Binding-site contacts:
Ligand atom O7 contacts residue NAG1 of chain 1.QB at 3.2 Å (h-bond).
Ligand atom C8 contacts residue THR380 of chain 1.E at 4.0 Å.
Ligand atom O6 contacts residue GLY375 of chain 1.E at 4.0 Å.
Ligand atom C5 contacts residue THR378 of chain 1.E at 3.7 Å.
Ligand atom C7 contacts residue GLY375 of chain 1.E at 4.3 Å.
Ligand atom C7 contacts residue ASN296 of chain 1.E at 3.3 Å.
Ligand atom N2 contacts residue ASN296 of chain 1.E at 3.2 Å (h-bond).
Ligand atom C6 contacts residue THR378 of chain 1.E at 3.4 Å.
Ligand atom O5 contacts residue NAG1 of chain 1.QB at 2.7 Å.
Ligand atom C5 contacts residue ASN296 of chain 1.E at 4.4 Å.
Ligand atom C1 contacts residue ASN296 of chain 1.E at 2.2 Å.
Ligand atom C2 contacts residue NAG1 of chain 1.QB at 3.8 Å.
Ligand atom C5 contacts residue NAG1 of chain 1.QB at 4.0 Å.
Ligand atom O5 contacts residue ASN296 of chain 1.E at 3.1 Å (h-bond).
Ligand atom O6 contacts residue THR378 of chain 1.E at 2.6 Å (h-bond).
Ligand atom C8 contacts residue GLY375 of chain 1.E at 3.4 Å.
Ligand atom C1 contacts residue NAG1 of chain 1.QB at 3.2 Å.
Ligand atom C6 contacts residue NAG1 of chain 1.QB at 4.2 Å.
Ligand atom C2 contacts residue ASN296 of chain 1.E at 3.1 Å.
Ligand atom O7 contacts residue ASN296 of chain 1.E at 3.2 Å (h-bond).
Ligand atom O5 contacts residue THR378 of chain 1.E at 3.3 Å (h-bond).
Ligand atom C3 contacts residue ASN296 of chain 1.E at 4.5 Å.
Ligand atom C8 contacts residue ASN296 of chain 1.E at 4.2 Å.
Ligand atom C7 contacts residue NAG1 of chain 1.QB at 4.3 Å.
Ligand atom C1 contacts residue THR378 of chain 1.E at 3.5 Å.

Sequence of chain 1.E:
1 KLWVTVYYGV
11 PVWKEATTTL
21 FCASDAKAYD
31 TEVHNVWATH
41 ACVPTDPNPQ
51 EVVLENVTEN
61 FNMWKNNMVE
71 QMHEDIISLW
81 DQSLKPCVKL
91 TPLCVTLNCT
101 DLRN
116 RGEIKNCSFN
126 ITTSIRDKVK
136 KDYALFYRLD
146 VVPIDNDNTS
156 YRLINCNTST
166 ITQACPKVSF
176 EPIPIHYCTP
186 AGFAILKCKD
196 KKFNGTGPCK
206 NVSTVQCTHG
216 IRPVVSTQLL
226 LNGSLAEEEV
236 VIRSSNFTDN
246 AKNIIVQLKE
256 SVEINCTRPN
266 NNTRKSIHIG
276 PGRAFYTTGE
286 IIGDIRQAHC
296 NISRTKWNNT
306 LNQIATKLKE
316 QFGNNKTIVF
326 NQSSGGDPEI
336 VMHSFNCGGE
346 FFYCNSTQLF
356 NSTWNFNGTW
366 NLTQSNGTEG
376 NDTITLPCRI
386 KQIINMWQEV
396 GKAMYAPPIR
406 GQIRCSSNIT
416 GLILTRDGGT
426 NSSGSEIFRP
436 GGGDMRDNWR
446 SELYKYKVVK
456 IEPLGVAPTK

The protein below binds the small molecule below.
Small molecule (SMILES): CC(=O)N[C@H]1[C@H](O[C@H]2[C@H](O)[C@@H](NC(C)=O)CO[C@@H]2CO)O[C@H](CO)[C@@H](O[C@H]2CC[C@H](O)[C@@H](CO)O2)[C@@H]1O